Sequence of chain 1.B:
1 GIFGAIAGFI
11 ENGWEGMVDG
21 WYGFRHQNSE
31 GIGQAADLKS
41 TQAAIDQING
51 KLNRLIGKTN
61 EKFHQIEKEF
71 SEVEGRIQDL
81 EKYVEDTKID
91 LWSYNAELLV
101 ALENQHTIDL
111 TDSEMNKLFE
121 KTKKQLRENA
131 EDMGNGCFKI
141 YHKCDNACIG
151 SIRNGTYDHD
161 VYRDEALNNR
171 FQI

Binding-site contacts:
Ligand atom O5 contacts residue ASN154 of chain 1.B at 2.3 Å (h-bond).
Ligand atom O7 contacts residue GLY150 of chain 1.B at 4.4 Å.
Ligand atom C1 contacts residue ASN154 of chain 1.B at 1.4 Å.
Ligand atom C7 contacts residue SER151 of chain 1.B at 4.2 Å.
Ligand atom C7 contacts residue ASN154 of chain 1.B at 3.4 Å.
Ligand atom O7 contacts residue ASN154 of chain 1.B at 3.1 Å (h-bond).
Ligand atom O7 contacts residue SER151 of chain 1.B at 4.4 Å.
Ligand atom C5 contacts residue ASN154 of chain 1.B at 3.7 Å.
Ligand atom C7 contacts residue ALA147 of chain 1.B at 4.4 Å (hydrophobic).
Ligand atom C8 contacts residue ALA147 of chain 1.B at 3.1 Å (hydrophobic).
Ligand atom O7 contacts residue THR156 of chain 1.B at 4.0 Å.
Ligand atom C8 contacts residue GLY150 of chain 1.B at 3.9 Å.
Ligand atom C3 contacts residue ASN154 of chain 1.B at 3.8 Å.
Ligand atom C1 contacts residue GLY150 of chain 1.B at 4.3 Å.
Ligand atom C4 contacts residue ASN154 of chain 1.B at 4.2 Å.
Ligand atom C2 contacts residue ASN154 of chain 1.B at 2.5 Å.
Ligand atom C7 contacts residue GLY150 of chain 1.B at 4.0 Å.
Ligand atom C8 contacts residue SER151 of chain 1.B at 3.7 Å.
Ligand atom N2 contacts residue GLY150 of chain 1.B at 4.4 Å.
Ligand atom N2 contacts residue ASN154 of chain 1.B at 3.1 Å (h-bond).

The small molecule below binds the protein below.
Small molecule (SMILES): CC(=O)N[C@@H]1[C@@H](O)[C@H](O)[C@@H](CO)O[C@H]1O